Sequence of chain 1.C:
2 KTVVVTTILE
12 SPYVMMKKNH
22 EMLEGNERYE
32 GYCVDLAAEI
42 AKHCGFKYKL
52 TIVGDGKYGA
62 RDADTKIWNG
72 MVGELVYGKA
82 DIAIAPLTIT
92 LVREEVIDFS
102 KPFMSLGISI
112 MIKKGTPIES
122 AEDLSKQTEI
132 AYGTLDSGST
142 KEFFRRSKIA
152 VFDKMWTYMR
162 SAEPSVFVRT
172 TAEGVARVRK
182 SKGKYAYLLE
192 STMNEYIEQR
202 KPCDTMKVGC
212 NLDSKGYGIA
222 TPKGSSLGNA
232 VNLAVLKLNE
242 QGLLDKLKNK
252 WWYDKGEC

A protein and the small-molecule ligand that binds it are described below.
Small molecule (SMILES): N[C@@H](CCC(=O)O)C(=O)O

Binding-site contacts:
Ligand atom OE2 contacts residue LEU136 of chain 1.C at 4.1 Å.
Ligand atom OXT contacts residue LEU88 of chain 1.C at 4.0 Å.
Ligand atom O contacts residue SER140 of chain 1.C at 2.6 Å (h-bond).
Ligand atom CG contacts residue GLU191 of chain 1.C at 3.8 Å.
Ligand atom CD contacts residue THR141 of chain 1.C at 3.1 Å.
Ligand atom CA contacts residue GLU191 of chain 1.C at 3.2 Å.
Ligand atom CD contacts residue LEU136 of chain 1.C at 3.9 Å (hydrophobic).
Ligand atom OE2 contacts residue THR141 of chain 1.C at 2.9 Å (h-bond).
Ligand atom CB contacts residue LEU136 of chain 1.C at 3.8 Å (hydrophobic).
Ligand atom OE2 contacts residue SER140 of chain 1.C at 3.1 Å (h-bond).
Ligand atom OXT contacts residue THR89 of chain 1.C at 3.0 Å (h-bond).
Ligand atom O contacts residue TYR59 of chain 1.C at 3.6 Å.
Ligand atom OXT contacts residue PRO87 of chain 1.C at 4.1 Å.
Ligand atom CG contacts residue LEU136 of chain 1.C at 3.6 Å (hydrophobic).
Ligand atom OXT contacts residue TYR59 of chain 1.C at 3.7 Å.
Ligand atom CA contacts residue TYR59 of chain 1.C at 4.1 Å (hydrophobic).
Ligand atom N contacts residue GLU191 of chain 1.C at 2.7 Å (salt-bridge).
Ligand atom CA contacts residue THR89 of chain 1.C at 3.6 Å.
Ligand atom C contacts residue SER140 of chain 1.C at 3.1 Å.
Ligand atom N contacts residue SER140 of chain 1.C at 3.9 Å.
Ligand atom CD contacts residue GLU191 of chain 1.C at 3.8 Å.
Ligand atom N contacts residue TYR218 of chain 1.C at 3.8 Å.
Ligand atom OE2 contacts residue GLU191 of chain 1.C at 4.0 Å.
Ligand atom CA contacts residue SER140 of chain 1.C at 3.1 Å.
Ligand atom N contacts residue PRO87 of chain 1.C at 3.4 Å (h-bond).
Ligand atom C contacts residue ARG94 of chain 1.C at 3.6 Å.
Ligand atom OXT contacts residue SER140 of chain 1.C at 3.7 Å.
Ligand atom N contacts residue THR89 of chain 1.C at 2.9 Å (h-bond).
Ligand atom N contacts residue TYR59 of chain 1.C at 4.0 Å.
Ligand atom OE1 contacts residue GLU191 of chain 1.C at 4.0 Å.
Ligand atom O contacts residue GLY139 of chain 1.C at 3.0 Å.
Ligand atom C contacts residue TYR59 of chain 1.C at 3.8 Å (hydrophobic).
Ligand atom OE2 contacts residue GLY139 of chain 1.C at 3.5 Å.
Ligand atom CB contacts residue GLY139 of chain 1.C at 4.1 Å.
Ligand atom C contacts residue GLY139 of chain 1.C at 4.1 Å.
Ligand atom C contacts residue THR89 of chain 1.C at 3.8 Å.
Ligand atom OXT contacts residue ARG94 of chain 1.C at 2.8 Å (salt-bridge).
Ligand atom O contacts residue ARG94 of chain 1.C at 2.9 Å (salt-bridge).
Ligand atom CB contacts residue TYR59 of chain 1.C at 3.6 Å (hydrophobic).
Ligand atom OE1 contacts residue THR141 of chain 1.C at 2.5 Å (h-bond).